This small molecule binds to this protein.
Small molecule (SMILES): O=C(COP(=O)(O)O)NO

Binding-site contacts:
Ligand atom N2 contacts residue LYS12 of chain 1.B at 3.8 Å.
Ligand atom O4P contacts residue GLY170 of chain 1.B at 2.9 Å (h-bond).
Ligand atom C2 contacts residue GLY231 of chain 1.B at 3.6 Å.
Ligand atom O3P contacts residue VAL230 of chain 1.B at 3.9 Å.
Ligand atom O4P contacts residue ALA168 of chain 1.B at 3.6 Å (h-bond).
Ligand atom P contacts residue GLY232 of chain 1.B at 3.9 Å.
Ligand atom O1 contacts residue HIS94 of chain 1.B at 3.0 Å (h-bond).
Ligand atom O4P contacts residue SER210 of chain 1.B at 2.7 Å (h-bond).
Ligand atom C1 contacts residue ILE169 of chain 1.B at 3.9 Å (hydrophobic).
Ligand atom O4P contacts residue ILE169 of chain 1.B at 3.6 Å.
Ligand atom O4P contacts residue GLY209 of chain 1.B at 3.6 Å.
Ligand atom O2 contacts residue ASN10 of chain 1.B at 3.1 Å (h-bond).
Ligand atom N2 contacts residue ASN10 of chain 1.B at 3.5 Å (h-bond).
Ligand atom O2 contacts residue HIS94 of chain 1.B at 2.9 Å (h-bond).
Ligand atom C1 contacts residue HIS94 of chain 1.B at 3.7 Å.
Ligand atom C2 contacts residue GLY209 of chain 1.B at 3.8 Å.
Ligand atom C1 contacts residue GLU164 of chain 1.B at 3.4 Å.
Ligand atom O2 contacts residue LEU229 of chain 1.B at 3.5 Å.
Ligand atom O1 contacts residue LYS12 of chain 1.B at 2.9 Å (salt-bridge).
Ligand atom O3P contacts residue SER210 of chain 1.B at 3.5 Å (h-bond).
Ligand atom O3P contacts residue GLY232 of chain 1.B at 3.7 Å.
Ligand atom O1P contacts residue LYS12 of chain 1.B at 3.1 Å (salt-bridge).
Ligand atom N2 contacts residue LEU229 of chain 1.B at 3.6 Å.
Ligand atom C2 contacts residue LYS12 of chain 1.B at 3.8 Å.
Ligand atom O1 contacts residue GLU164 of chain 1.B at 3.7 Å.
Ligand atom O2 contacts residue GLU164 of chain 1.B at 2.5 Å (salt-bridge).
Ligand atom O2P contacts residue GLY231 of chain 1.B at 3.5 Å.
Ligand atom P contacts residue GLY231 of chain 1.B at 3.6 Å.
Ligand atom C2 contacts residue ILE169 of chain 1.B at 3.7 Å (hydrophobic).
Ligand atom P contacts residue GLY170 of chain 1.B at 3.9 Å.
Ligand atom O1P contacts residue GLY231 of chain 1.B at 3.2 Å.
Ligand atom C2 contacts residue LEU229 of chain 1.B at 3.9 Å (hydrophobic).
Ligand atom P contacts residue SER210 of chain 1.B at 3.6 Å.
Ligand atom N2 contacts residue GLU164 of chain 1.B at 3.1 Å (salt-bridge).
Ligand atom N2 contacts residue HIS94 of chain 1.B at 3.6 Å.
Ligand atom O1 contacts residue ILE169 of chain 1.B at 3.3 Å.
Ligand atom C1 contacts residue LYS12 of chain 1.B at 3.3 Å.
Ligand atom O3P contacts residue GLY231 of chain 1.B at 2.8 Å (h-bond).
Ligand atom O2P contacts residue GLY232 of chain 1.B at 2.9 Å (h-bond).
Ligand atom O2P contacts residue GLY170 of chain 1.B at 3.9 Å.

Sequence of chain 1.B:
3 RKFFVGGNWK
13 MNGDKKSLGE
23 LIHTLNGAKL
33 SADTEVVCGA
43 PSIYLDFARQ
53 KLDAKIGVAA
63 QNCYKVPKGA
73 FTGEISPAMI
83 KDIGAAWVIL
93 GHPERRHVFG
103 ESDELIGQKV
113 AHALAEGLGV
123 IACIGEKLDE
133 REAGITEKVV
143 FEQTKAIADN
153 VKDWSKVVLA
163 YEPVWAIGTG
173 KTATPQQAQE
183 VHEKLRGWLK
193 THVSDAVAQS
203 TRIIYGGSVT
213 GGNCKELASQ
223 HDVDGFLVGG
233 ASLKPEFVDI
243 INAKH